Sequence of chain 48.C:
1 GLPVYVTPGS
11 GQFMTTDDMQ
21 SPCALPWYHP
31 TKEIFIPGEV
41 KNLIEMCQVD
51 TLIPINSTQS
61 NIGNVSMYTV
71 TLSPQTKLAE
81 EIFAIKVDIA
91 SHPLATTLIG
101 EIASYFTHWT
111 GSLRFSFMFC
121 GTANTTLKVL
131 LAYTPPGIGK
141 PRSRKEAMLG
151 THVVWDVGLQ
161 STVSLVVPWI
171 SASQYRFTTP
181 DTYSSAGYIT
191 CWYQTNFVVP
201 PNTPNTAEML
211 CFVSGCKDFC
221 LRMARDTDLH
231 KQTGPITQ

Sequence of chain 48.A:
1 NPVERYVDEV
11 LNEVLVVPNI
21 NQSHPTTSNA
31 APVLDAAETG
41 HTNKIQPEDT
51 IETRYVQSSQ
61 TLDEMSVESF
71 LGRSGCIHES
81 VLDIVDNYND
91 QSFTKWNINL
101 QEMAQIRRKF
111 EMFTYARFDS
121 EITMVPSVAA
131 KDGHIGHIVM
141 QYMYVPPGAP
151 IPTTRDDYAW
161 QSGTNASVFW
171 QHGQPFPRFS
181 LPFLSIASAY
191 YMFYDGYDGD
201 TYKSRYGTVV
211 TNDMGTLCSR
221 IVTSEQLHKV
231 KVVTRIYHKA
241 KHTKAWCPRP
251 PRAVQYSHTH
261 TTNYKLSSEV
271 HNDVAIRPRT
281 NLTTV

The protein below binds the small molecule below.
Small molecule (SMILES): Cc1cc(CCCOc2c(C)cc(-c3noc(C(F)(F)F)n3)cc2C)on1

Binding-site contacts:
Ligand atom C5B contacts residue LEU181 of chain 48.A at 3.5 Å (hydrophobic).
Ligand atom CM3 contacts residue ASN212 of chain 48.A at 3.6 Å.
Ligand atom CM6 contacts residue LEU184 of chain 48.A at 3.4 Å (hydrophobic).
Ligand atom O1A contacts residue TYR144 of chain 48.A at 3.3 Å.
Ligand atom C1C contacts residue MET214 of chain 48.A at 3.5 Å (hydrophobic).
Ligand atom F3 contacts residue TYR144 of chain 48.A at 3.1 Å.
Ligand atom F3 contacts residue TYR142 of chain 48.A at 2.6 Å.
Ligand atom F1 contacts residue TYR142 of chain 48.A at 3.3 Å.
Ligand atom C6B contacts residue LEU181 of chain 48.A at 3.5 Å (hydrophobic).
Ligand atom CM2 contacts residue ILE122 of chain 48.A at 3.5 Å (hydrophobic).
Ligand atom F2 contacts residue VAL168 of chain 48.A at 2.9 Å.
Ligand atom N1A contacts residue PHE179 of chain 48.A at 3.6 Å.
Ligand atom O1 contacts residue MET214 of chain 48.A at 3.3 Å.
Ligand atom C4B contacts residue LEU181 of chain 48.A at 3.8 Å (hydrophobic).
Ligand atom F3 contacts residue MET143 of chain 48.A at 3.3 Å.
Ligand atom O1 contacts residue LEU100 of chain 48.A at 3.7 Å.
Ligand atom N1A contacts residue TYR144 of chain 48.A at 3.3 Å.
Ligand atom C2A contacts residue PHE179 of chain 48.A at 3.5 Å (hydrophobic).
Ligand atom O1B contacts residue ILE98 of chain 48.A at 3.1 Å.
Ligand atom N2 contacts residue LEU100 of chain 48.A at 3.8 Å.
Ligand atom CM4 contacts residue TYR142 of chain 48.A at 3.5 Å (hydrophobic).
Ligand atom F3 contacts residue ALA166 of chain 48.A at 3.2 Å.
Ligand atom C2A contacts residue TYR144 of chain 48.A at 3.6 Å (hydrophobic).
Ligand atom C1B contacts residue ILE98 of chain 48.A at 3.7 Å (hydrophobic).
Ligand atom CM3 contacts residue TYR190 of chain 48.A at 3.7 Å (hydrophobic).
Ligand atom CM6 contacts residue TYR144 of chain 48.A at 3.6 Å (hydrophobic).
Ligand atom N3A contacts residue LEU217 of chain 48.A at 3.6 Å.
Ligand atom C3A contacts residue TYR144 of chain 48.A at 3.7 Å (hydrophobic).
Ligand atom F1 contacts residue LEU217 of chain 48.A at 3.3 Å.
Ligand atom CM6 contacts residue MET214 of chain 48.A at 3.4 Å (hydrophobic).
Ligand atom F2 contacts residue TYR142 of chain 48.A at 3.6 Å.
Ligand atom C4 contacts residue TYR190 of chain 48.A at 3.6 Å (hydrophobic).
Ligand atom C5B contacts residue TYR144 of chain 48.A at 3.7 Å (hydrophobic).
Ligand atom C3A contacts residue PHE179 of chain 48.A at 3.4 Å (hydrophobic).
Ligand atom N3A contacts residue PHE179 of chain 48.A at 3.2 Å.
Ligand atom C4 contacts residue LEU100 of chain 48.A at 3.7 Å (hydrophobic).
Ligand atom C3 contacts residue LEU100 of chain 48.A at 3.6 Å (hydrophobic).
Ligand atom F1 contacts residue MET124 of chain 48.A at 3.5 Å.
Ligand atom C1B contacts residue LEU181 of chain 48.A at 3.8 Å (hydrophobic).
Ligand atom F2 contacts residue PHE179 of chain 48.A at 3.6 Å.